Binding-site contacts:
Ligand atom NAQ contacts residue LEU404 of chain 1.H at 3.0 Å (h-bond).
Ligand atom CAY contacts residue GLY406 of chain 1.H at 3.4 Å.
Ligand atom C contacts residue ZN1 of chain 1.QB at 3.0 Å.
Ligand atom O contacts residue LYS303 of chain 1.H at 2.9 Å (salt-bridge).
Ligand atom FAG contacts residue GLY307 of chain 1.H at 3.5 Å.
Ligand atom CAM contacts residue LEU404 of chain 1.H at 3.7 Å (hydrophobic).
Ligand atom NAQ contacts residue CO31 of chain 1.OB at 3.3 Å (h-bond).
Ligand atom CAZ contacts residue LEU409 of chain 1.H at 3.5 Å (hydrophobic).
Ligand atom CA contacts residue LEU404 of chain 1.H at 3.3 Å (hydrophobic).
Ligand atom NAQ contacts residue ASP376 of chain 1.H at 3.6 Å (salt-bridge).
Ligand atom FAI contacts residue MET309 of chain 1.H at 3.7 Å.
Ligand atom CAM contacts residue GLY406 of chain 1.H at 3.4 Å.
Ligand atom CAK contacts residue GLY406 of chain 1.H at 3.7 Å.
Ligand atom C contacts residue LEU404 of chain 1.H at 3.6 Å (hydrophobic).
Ligand atom OAD contacts residue GLY406 of chain 1.H at 3.1 Å (h-bond).
Ligand atom FAH contacts residue ALA494 of chain 1.H at 2.9 Å.
Ligand atom CAV contacts residue LEU409 of chain 1.H at 3.6 Å (hydrophobic).
Ligand atom FAI contacts residue PHE500 of chain 1.H at 3.0 Å.
Ligand atom CAO contacts residue ALA494 of chain 1.H at 3.6 Å (hydrophobic).
Ligand atom O contacts residue ASP296 of chain 1.H at 3.5 Å (salt-bridge).
Ligand atom OAF contacts residue ZN1 of chain 1.PB at 2.0 Å.
Ligand atom CAW contacts residue GLY406 of chain 1.H at 3.6 Å.
Ligand atom NAQ contacts residue ZN1 of chain 1.QB at 3.0 Å.
Ligand atom C contacts residue ASP376 of chain 1.H at 3.4 Å.
Ligand atom CAV contacts residue ALA494 of chain 1.H at 3.6 Å (hydrophobic).
Ligand atom CAJ contacts residue GLY406 of chain 1.H at 3.6 Å.
Ligand atom OAF contacts residue CO31 of chain 1.OB at 3.3 Å (h-bond).
Ligand atom FAI contacts residue LEU409 of chain 1.H at 3.7 Å.
Ligand atom NAQ contacts residue ZN1 of chain 1.PB at 3.2 Å.
Ligand atom O contacts residue ZN1 of chain 1.QB at 2.3 Å.
Ligand atom CAA contacts residue SER471 of chain 1.H at 3.7 Å.
Ligand atom OAF contacts residue GLU378 of chain 1.H at 3.3 Å (salt-bridge).
Ligand atom OAF contacts residue ASP296 of chain 1.H at 3.0 Å (salt-bridge).
Ligand atom FAG contacts residue MET309 of chain 1.H at 3.4 Å.
Ligand atom OAF contacts residue ASP316 of chain 1.H at 3.6 Å.
Ligand atom OAF contacts residue ZN1 of chain 1.QB at 2.2 Å.
Ligand atom OAD contacts residue THR405 of chain 1.H at 3.3 Å.
Ligand atom OAF contacts residue LYS291 of chain 1.H at 3.7 Å.
Ligand atom OAF contacts residue ASP376 of chain 1.H at 3.2 Å (salt-bridge).
Ligand atom O contacts residue ASP376 of chain 1.H at 3.0 Å (salt-bridge).

A protein and the small-molecule ligand that binds it are described below.
Small molecule (SMILES): CC(C)(C)CC(=O)N[C@@H](C(=O)NO)c1ccc(-c2cc(F)c(F)c(F)c2)cc1

Sequence of chain 1.H:
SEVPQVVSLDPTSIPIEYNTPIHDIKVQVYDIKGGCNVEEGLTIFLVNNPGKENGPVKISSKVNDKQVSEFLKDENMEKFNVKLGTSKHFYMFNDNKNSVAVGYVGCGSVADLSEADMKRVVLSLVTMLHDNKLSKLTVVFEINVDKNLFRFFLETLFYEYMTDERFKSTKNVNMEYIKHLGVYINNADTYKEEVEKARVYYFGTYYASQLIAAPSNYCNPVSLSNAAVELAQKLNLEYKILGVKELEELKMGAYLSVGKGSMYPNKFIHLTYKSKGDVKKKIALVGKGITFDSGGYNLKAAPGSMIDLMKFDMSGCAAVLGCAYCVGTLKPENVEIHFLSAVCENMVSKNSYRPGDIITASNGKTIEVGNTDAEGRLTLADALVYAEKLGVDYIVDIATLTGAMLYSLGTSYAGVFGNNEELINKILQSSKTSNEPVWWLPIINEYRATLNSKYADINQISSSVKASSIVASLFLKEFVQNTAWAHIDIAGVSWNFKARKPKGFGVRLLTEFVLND